Binding-site contacts:
Ligand atom C9 contacts residue ILE272 of chain 1.B at 4.0 Å (hydrophobic).
Ligand atom C7 contacts residue PHE308 of chain 1.B at 4.0 Å (hydrophobic).
Ligand atom C5 contacts residue ILE272 of chain 1.B at 4.4 Å (hydrophobic).
Ligand atom C8 contacts residue LEU255 of chain 1.B at 4.4 Å (hydrophobic).
Ligand atom C5 contacts residue PHE276 of chain 1.B at 4.0 Å (hydrophobic).
Ligand atom C11 contacts residue GLN305 of chain 1.B at 3.8 Å.
Ligand atom C2 contacts residue ILE272 of chain 1.B at 3.8 Å (hydrophobic).
Ligand atom C10 contacts residue TRP268 of chain 1.B at 4.2 Å (hydrophobic).
Ligand atom C10 contacts residue ILE272 of chain 1.B at 3.8 Å (hydrophobic).
Ligand atom C12 contacts residue GLN305 of chain 1.B at 3.5 Å.
Ligand atom C10 contacts residue GLN305 of chain 1.B at 4.2 Å.
Ligand atom C12 contacts residue SER304 of chain 1.B at 4.2 Å.
Ligand atom C3 contacts residue PHE308 of chain 1.B at 4.0 Å (hydrophobic).
Ligand atom O2 contacts residue PHE308 of chain 1.B at 3.9 Å.
Ligand atom O1 contacts residue GLN305 of chain 1.B at 3.3 Å (h-bond).
Ligand atom C12 contacts residue MET293 of chain 1.B at 3.6 Å (hydrophobic).
Ligand atom C11 contacts residue ASN257 of chain 1.B at 3.7 Å.
Ligand atom C2 contacts residue GLN305 of chain 1.B at 4.2 Å.
Ligand atom C12 contacts residue PHE308 of chain 1.B at 3.7 Å (hydrophobic).
Ligand atom C1 contacts residue ILE272 of chain 1.B at 3.7 Å (hydrophobic).
Ligand atom C11 contacts residue THR269 of chain 1.B at 3.5 Å.
Ligand atom C11 contacts residue TYR265 of chain 1.B at 3.7 Å (hydrophobic).
Ligand atom C9 contacts residue HIS96 of chain 1.B at 4.5 Å.
Ligand atom C3 contacts residue ILE272 of chain 1.B at 4.3 Å (hydrophobic).
Ligand atom C11 contacts residue ILE272 of chain 1.B at 4.4 Å (hydrophobic).
Ligand atom O1 contacts residue ILE272 of chain 1.B at 3.5 Å.
Ligand atom C4 contacts residue PHE276 of chain 1.B at 4.1 Å (hydrophobic).
Ligand atom C10 contacts residue ASN257 of chain 1.B at 3.4 Å.
Ligand atom C10 contacts residue TYR95 of chain 1.B at 4.2 Å (hydrophobic).
Ligand atom C3 contacts residue GLN305 of chain 1.B at 4.0 Å.
Ligand atom O2 contacts residue GLN305 of chain 1.B at 2.9 Å (h-bond).
Ligand atom C4 contacts residue PHE308 of chain 1.B at 3.8 Å (hydrophobic).
Ligand atom C6 contacts residue ILE272 of chain 1.B at 3.9 Å (hydrophobic).
Ligand atom C5 contacts residue PHE308 of chain 1.B at 4.0 Å (hydrophobic).
Ligand atom C11 contacts residue TRP268 of chain 1.B at 3.8 Å (hydrophobic).
Ligand atom C9 contacts residue TYR95 of chain 1.B at 4.1 Å (hydrophobic).
Ligand atom C1 contacts residue TYR95 of chain 1.B at 4.3 Å (hydrophobic).
Ligand atom O3 contacts residue PHE276 of chain 1.B at 4.2 Å.
Ligand atom C7 contacts residue PHE276 of chain 1.B at 4.0 Å (hydrophobic).

The small molecule below binds the protein below.
Small molecule (SMILES): CCOc1cc2c(cc1OC)CN(C=O)CC2

Sequence of chain 1.B:
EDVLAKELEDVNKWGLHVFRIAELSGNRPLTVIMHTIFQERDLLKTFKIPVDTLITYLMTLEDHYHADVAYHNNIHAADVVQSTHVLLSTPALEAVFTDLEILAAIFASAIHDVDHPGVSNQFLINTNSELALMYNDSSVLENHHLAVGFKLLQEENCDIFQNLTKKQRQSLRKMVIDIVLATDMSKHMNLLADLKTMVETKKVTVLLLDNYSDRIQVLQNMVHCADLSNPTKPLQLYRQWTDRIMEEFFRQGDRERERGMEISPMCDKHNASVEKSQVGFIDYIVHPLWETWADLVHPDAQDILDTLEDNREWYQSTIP